Sequence of chain 2.A:
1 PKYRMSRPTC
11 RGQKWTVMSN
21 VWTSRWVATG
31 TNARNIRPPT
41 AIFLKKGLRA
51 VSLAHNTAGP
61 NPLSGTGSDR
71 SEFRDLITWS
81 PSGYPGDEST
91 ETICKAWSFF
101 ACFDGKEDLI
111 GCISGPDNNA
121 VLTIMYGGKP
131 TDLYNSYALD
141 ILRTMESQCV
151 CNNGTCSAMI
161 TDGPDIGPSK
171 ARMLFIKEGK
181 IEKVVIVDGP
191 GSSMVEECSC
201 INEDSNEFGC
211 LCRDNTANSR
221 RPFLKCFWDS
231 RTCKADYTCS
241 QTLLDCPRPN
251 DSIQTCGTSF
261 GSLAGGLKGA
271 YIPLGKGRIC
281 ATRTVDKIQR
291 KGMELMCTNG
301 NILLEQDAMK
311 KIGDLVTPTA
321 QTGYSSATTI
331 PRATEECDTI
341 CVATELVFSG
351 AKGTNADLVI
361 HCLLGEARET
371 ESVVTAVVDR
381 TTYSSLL

This small molecule binds to this protein.
Small molecule (SMILES): CCC(CC)O[C@@H]1C=C(C(=O)O)C[C@H](N)[C@H]1NC(C)=O

Binding-site contacts:
Ligand atom O1B contacts residue ARG37 of chain 2.A at 3.1 Å (salt-bridge).
Ligand atom C91 contacts residue GLU197 of chain 2.A at 3.5 Å.
Ligand atom C9 contacts residue GLU196 of chain 2.A at 3.0 Å.
Ligand atom C81 contacts residue ARG143 of chain 2.A at 3.4 Å.
Ligand atom C10 contacts residue ARG70 of chain 2.A at 3.9 Å.
Ligand atom C91 contacts residue GLU196 of chain 2.A at 3.3 Å.
Ligand atom C1 contacts residue ARG213 of chain 2.A at 3.7 Å.
Ligand atom C4 contacts residue ASP69 of chain 2.A at 3.6 Å.
Ligand atom C5 contacts residue GLU197 of chain 2.A at 4.1 Å.
Ligand atom C1 contacts residue ARG290 of chain 2.A at 3.8 Å.
Ligand atom C4 contacts residue GLU197 of chain 2.A at 4.0 Å.
Ligand atom O10 contacts residue ASP69 of chain 2.A at 3.4 Å.
Ligand atom C11 contacts residue ARG143 of chain 2.A at 4.2 Å.
Ligand atom N4 contacts residue ASP69 of chain 2.A at 3.1 Å (salt-bridge).
Ligand atom C1 contacts residue TYR324 of chain 2.A at 3.2 Å (hydrophobic).
Ligand atom C3 contacts residue ASP69 of chain 2.A at 3.4 Å.
Ligand atom O1A contacts residue ARG213 of chain 2.A at 2.9 Å (salt-bridge).
Ligand atom C7 contacts residue TYR324 of chain 2.A at 3.2 Å (hydrophobic).
Ligand atom C82 contacts residue ASP165 of chain 2.A at 4.2 Å.
Ligand atom O1A contacts residue TYR324 of chain 2.A at 3.7 Å.
Ligand atom C2 contacts residue TYR324 of chain 2.A at 2.9 Å (hydrophobic).
Ligand atom O1B contacts residue TYR324 of chain 2.A at 3.6 Å (h-bond).
Ligand atom C6 contacts residue TYR324 of chain 2.A at 3.8 Å (hydrophobic).
Ligand atom C91 contacts residue ARG143 of chain 2.A at 3.5 Å.
Ligand atom O10 contacts residue ARG70 of chain 2.A at 2.9 Å (salt-bridge).
Ligand atom C2 contacts residue ARG213 of chain 2.A at 3.9 Å.
Ligand atom C3 contacts residue ARG37 of chain 2.A at 4.1 Å.
Ligand atom C9 contacts residue GLU197 of chain 2.A at 3.3 Å.
Ligand atom C7 contacts residue GLU197 of chain 2.A at 3.9 Å.
Ligand atom C5 contacts residue ASP69 of chain 2.A at 3.9 Å.
Ligand atom C82 contacts residue ILE141 of chain 2.A at 4.2 Å (hydrophobic).
Ligand atom C82 contacts residue ARG143 of chain 2.A at 4.1 Å.
Ligand atom C6 contacts residue GLU197 of chain 2.A at 3.5 Å.
Ligand atom C3 contacts residue TYR324 of chain 2.A at 3.2 Å (hydrophobic).
Ligand atom C11 contacts residue TRP97 of chain 2.A at 4.0 Å (hydrophobic).
Ligand atom O1A contacts residue ARG290 of chain 2.A at 3.0 Å (salt-bridge).
Ligand atom O1B contacts residue ARG290 of chain 2.A at 3.2 Å (salt-bridge).
Ligand atom C8 contacts residue GLU196 of chain 2.A at 3.7 Å.
Ligand atom C4 contacts residue TYR324 of chain 2.A at 3.5 Å (hydrophobic).
Ligand atom C7 contacts residue ARG213 of chain 2.A at 3.5 Å.